Binding-site contacts:
Ligand atom O3 contacts residue ASP113 of chain 2.A at 2.4 Å (salt-bridge).
Ligand atom C4 contacts residue GLY241 of chain 2.A at 3.5 Å.
Ligand atom O2 contacts residue LYS269 of chain 2.A at 3.9 Å.
Ligand atom P contacts residue ARG238 of chain 1.A at 3.8 Å.
Ligand atom O1 contacts residue ASP113 of chain 2.A at 3.6 Å.
Ligand atom O3P contacts residue ARG238 of chain 1.A at 3.4 Å (salt-bridge).
Ligand atom O6 contacts residue TYR239 of chain 2.A at 4.0 Å.
Ligand atom O1 contacts residue LEU270 of chain 2.A at 3.0 Å.
Ligand atom C6 contacts residue LYS269 of chain 2.A at 3.6 Å.
Ligand atom O3P contacts residue ASN206 of chain 2.A at 2.9 Å (h-bond).
Ligand atom C1 contacts residue LYS269 of chain 2.A at 3.9 Å.
Ligand atom O6 contacts residue TYR259 of chain 2.A at 3.2 Å.
Ligand atom O3 contacts residue GLY114 of chain 2.A at 3.7 Å.
Ligand atom O1 contacts residue GLU275 of chain 2.A at 2.6 Å (salt-bridge).
Ligand atom O2 contacts residue GLY114 of chain 2.A at 3.8 Å.
Ligand atom P contacts residue TYR259 of chain 2.A at 3.7 Å.
Ligand atom O2P contacts residue TYR259 of chain 2.A at 2.6 Å (h-bond).
Ligand atom C2 contacts residue LYS269 of chain 2.A at 3.7 Å.
Ligand atom O1P contacts residue ARG238 of chain 1.A at 2.8 Å (salt-bridge).
Ligand atom P contacts residue ASN206 of chain 2.A at 3.6 Å.
Ligand atom O4 contacts residue LEU243 of chain 2.A at 3.3 Å (h-bond).
Ligand atom O3 contacts residue SER242 of chain 2.A at 3.8 Å.
Ligand atom C6 contacts residue TYR239 of chain 2.A at 3.8 Å (hydrophobic).
Ligand atom O3 contacts residue GLY241 of chain 2.A at 4.0 Å.
Ligand atom C6 contacts residue TYR259 of chain 2.A at 4.0 Å (hydrophobic).
Ligand atom O4 contacts residue TYR239 of chain 2.A at 3.9 Å.
Ligand atom O4 contacts residue TYR257 of chain 2.A at 2.6 Å (h-bond).
Ligand atom C5 contacts residue LYS269 of chain 2.A at 3.7 Å.
Ligand atom O6 contacts residue LYS269 of chain 2.A at 3.0 Å (salt-bridge).
Ligand atom C3 contacts residue ASP113 of chain 2.A at 3.4 Å.
Ligand atom C1 contacts residue GLU275 of chain 2.A at 3.5 Å.
Ligand atom C6 contacts residue GLY241 of chain 2.A at 4.0 Å.
Ligand atom O3 contacts residue LEU243 of chain 2.A at 2.9 Å (h-bond).
Ligand atom C3 contacts residue LEU243 of chain 2.A at 3.6 Å (hydrophobic).
Ligand atom C4 contacts residue TYR257 of chain 2.A at 3.8 Å (hydrophobic).
Ligand atom O2P contacts residue ASN206 of chain 2.A at 3.6 Å.
Ligand atom C4 contacts residue LEU243 of chain 2.A at 3.7 Å (hydrophobic).
Ligand atom C5 contacts residue TYR259 of chain 2.A at 3.8 Å (hydrophobic).
Ligand atom O5 contacts residue LYS269 of chain 2.A at 2.7 Å (salt-bridge).
Ligand atom O3P contacts residue TYR239 of chain 2.A at 3.0 Å (h-bond).

A small-molecule ligand and the protein it binds are described below.
Small molecule (SMILES): O=P(O)(O)OC[C@H]1O[C@](O)(CO)[C@@H](O)[C@@H]1O

Sequence of chain 2.A:
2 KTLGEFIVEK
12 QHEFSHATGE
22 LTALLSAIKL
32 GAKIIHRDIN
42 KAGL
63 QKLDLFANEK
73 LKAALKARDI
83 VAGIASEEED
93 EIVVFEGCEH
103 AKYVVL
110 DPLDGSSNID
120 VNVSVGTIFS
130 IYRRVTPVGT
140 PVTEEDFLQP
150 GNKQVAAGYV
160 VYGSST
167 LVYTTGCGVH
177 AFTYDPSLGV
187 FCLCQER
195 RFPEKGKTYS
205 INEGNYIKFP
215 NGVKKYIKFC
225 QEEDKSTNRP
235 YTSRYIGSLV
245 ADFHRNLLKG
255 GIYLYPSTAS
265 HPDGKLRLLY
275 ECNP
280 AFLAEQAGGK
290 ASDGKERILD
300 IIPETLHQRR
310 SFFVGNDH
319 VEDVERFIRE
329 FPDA

Sequence of chain 1.A:
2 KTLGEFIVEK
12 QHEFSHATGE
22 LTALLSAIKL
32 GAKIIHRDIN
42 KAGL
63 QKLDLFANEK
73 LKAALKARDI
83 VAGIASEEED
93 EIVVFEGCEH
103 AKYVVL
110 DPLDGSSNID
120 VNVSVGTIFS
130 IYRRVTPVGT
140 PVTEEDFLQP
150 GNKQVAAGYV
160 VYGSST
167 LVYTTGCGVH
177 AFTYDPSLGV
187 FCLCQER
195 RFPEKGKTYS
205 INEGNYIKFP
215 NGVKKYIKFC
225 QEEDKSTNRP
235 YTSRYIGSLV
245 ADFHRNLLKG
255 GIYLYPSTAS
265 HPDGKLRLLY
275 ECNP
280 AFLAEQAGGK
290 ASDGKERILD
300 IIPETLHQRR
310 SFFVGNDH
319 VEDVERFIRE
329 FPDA